This small molecule binds to this protein.
Small molecule (SMILES): CC(=O)N[C@H]1[C@H](O[C@H]2[C@H](O)[C@@H](NC(C)=O)CO[C@@H]2CO)O[C@H](CO)[C@@H](O)[C@@H]1O

Binding-site contacts:
Ligand atom C6 contacts residue GLU71 of chain 1.A at 4.0 Å.
Ligand atom O7 contacts residue ASN47 of chain 1.A at 2.9 Å (h-bond).
Ligand atom C4 contacts residue GLU71 of chain 1.A at 4.1 Å.
Ligand atom O5 contacts residue ASN47 of chain 1.A at 2.4 Å (h-bond).
Ligand atom O5 contacts residue GLU71 of chain 1.A at 3.5 Å.
Ligand atom C3 contacts residue ASN47 of chain 1.A at 3.8 Å.
Ligand atom C4 contacts residue ASN47 of chain 1.A at 4.2 Å.
Ligand atom C5 contacts residue ASN47 of chain 1.A at 3.7 Å.
Ligand atom O7 contacts residue GLU71 of chain 1.A at 3.5 Å (salt-bridge).
Ligand atom C2 contacts residue ASN47 of chain 1.A at 2.5 Å.
Ligand atom C1 contacts residue HIS24 of chain 1.A at 4.3 Å.
Ligand atom C1 contacts residue ASN47 of chain 1.A at 1.5 Å.
Ligand atom C8 contacts residue ASN47 of chain 1.A at 4.3 Å.
Ligand atom C2 contacts residue GLU71 of chain 1.A at 4.2 Å.
Ligand atom C5 contacts residue VAL70 of chain 1.A at 3.9 Å (hydrophobic).
Ligand atom C8 contacts residue ILE26 of chain 1.A at 3.9 Å (hydrophobic).
Ligand atom C6 contacts residue VAL70 of chain 1.A at 3.5 Å (hydrophobic).
Ligand atom C8 contacts residue GLN129 of chain 1.A at 3.5 Å.
Ligand atom C1 contacts residue GLU71 of chain 1.A at 4.2 Å.
Ligand atom N2 contacts residue ASN47 of chain 1.A at 2.9 Å (h-bond).
Ligand atom O6 contacts residue SER109 of chain 1.A at 2.8 Å (h-bond).
Ligand atom C3 contacts residue HIS24 of chain 1.A at 4.4 Å.
Ligand atom O5 contacts residue VAL70 of chain 1.A at 3.9 Å.
Ligand atom O6 contacts residue GLU71 of chain 1.A at 2.9 Å (salt-bridge).
Ligand atom C5 contacts residue GLU71 of chain 1.A at 4.1 Å.
Ligand atom C7 contacts residue ASN47 of chain 1.A at 3.1 Å.
Ligand atom C8 contacts residue LYS108 of chain 1.A at 3.7 Å.
Ligand atom C6 contacts residue SER109 of chain 1.A at 3.9 Å.
Ligand atom O6 contacts residue VAL70 of chain 1.A at 4.0 Å.

Sequence of chain 1.A:
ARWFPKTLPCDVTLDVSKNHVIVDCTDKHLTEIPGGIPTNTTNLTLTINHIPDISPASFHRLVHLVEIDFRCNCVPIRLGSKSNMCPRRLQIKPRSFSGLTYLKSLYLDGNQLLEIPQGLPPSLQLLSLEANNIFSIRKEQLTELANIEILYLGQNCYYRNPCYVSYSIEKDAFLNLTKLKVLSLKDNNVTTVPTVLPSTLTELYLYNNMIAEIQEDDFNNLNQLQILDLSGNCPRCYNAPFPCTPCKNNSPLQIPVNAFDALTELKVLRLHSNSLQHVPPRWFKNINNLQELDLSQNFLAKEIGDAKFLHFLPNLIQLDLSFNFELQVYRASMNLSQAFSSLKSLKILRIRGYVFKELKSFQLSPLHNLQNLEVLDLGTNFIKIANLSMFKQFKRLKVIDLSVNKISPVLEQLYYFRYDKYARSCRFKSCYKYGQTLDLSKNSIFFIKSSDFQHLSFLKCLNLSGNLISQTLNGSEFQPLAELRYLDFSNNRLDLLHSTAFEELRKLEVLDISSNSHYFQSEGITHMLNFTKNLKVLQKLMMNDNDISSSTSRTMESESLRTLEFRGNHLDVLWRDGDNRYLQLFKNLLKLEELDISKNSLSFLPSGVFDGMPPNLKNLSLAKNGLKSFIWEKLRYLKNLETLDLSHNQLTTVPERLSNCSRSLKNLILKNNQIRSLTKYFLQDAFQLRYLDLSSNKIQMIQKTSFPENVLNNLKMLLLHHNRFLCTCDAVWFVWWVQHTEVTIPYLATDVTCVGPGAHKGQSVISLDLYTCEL